Binding-site contacts:
Ligand atom O5 contacts residue VAL1209 of chain 1.A at 4.3 Å.
Ligand atom O4 contacts residue VAL1209 of chain 1.A at 3.7 Å.
Ligand atom C1 contacts residue VAL1209 of chain 1.A at 4.2 Å (hydrophobic).
Ligand atom C7 contacts residue VAL1209 of chain 1.A at 4.2 Å (hydrophobic).
Ligand atom C7 contacts residue ASN1213 of chain 1.A at 3.6 Å.
Ligand atom C4 contacts residue ASN1213 of chain 1.A at 4.2 Å.
Ligand atom C8 contacts residue PRO1161 of chain 1.A at 4.4 Å (hydrophobic).
Ligand atom C4 contacts residue VAL1209 of chain 1.A at 3.7 Å (hydrophobic).
Ligand atom C1 contacts residue ASN1213 of chain 1.A at 1.5 Å.
Ligand atom O7 contacts residue VAL1209 of chain 1.A at 3.5 Å.
Ligand atom C6 contacts residue VAL1209 of chain 1.A at 3.2 Å (hydrophobic).
Ligand atom C2 contacts residue VAL1209 of chain 1.A at 3.7 Å (hydrophobic).
Ligand atom C2 contacts residue ASN1213 of chain 1.A at 2.5 Å.
Ligand atom N2 contacts residue ASN1213 of chain 1.A at 2.9 Å (h-bond).
Ligand atom O5 contacts residue ASN1213 of chain 1.A at 2.5 Å (h-bond).
Ligand atom C5 contacts residue ASN1213 of chain 1.A at 3.7 Å.
Ligand atom O5 contacts residue TYR1211 of chain 1.A at 4.5 Å.
Ligand atom O7 contacts residue ASN1213 of chain 1.A at 4.4 Å.
Ligand atom C5 contacts residue VAL1209 of chain 1.A at 3.9 Å (hydrophobic).
Ligand atom O7 contacts residue PRO1161 of chain 1.A at 3.9 Å.
Ligand atom O6 contacts residue VAL1209 of chain 1.A at 3.5 Å (h-bond).
Ligand atom C8 contacts residue ASN1213 of chain 1.A at 3.4 Å.
Ligand atom O7 contacts residue ALA1158 of chain 1.A at 3.6 Å.
Ligand atom N2 contacts residue VAL1209 of chain 1.A at 4.3 Å.
Ligand atom C3 contacts residue ASN1213 of chain 1.A at 3.8 Å.

This small molecule binds to this protein.
Small molecule (SMILES): CC(=O)N[C@H]1[C@H](O[C@H]2[C@H](O)[C@@H](NC(C)=O)CO[C@@H]2CO)O[C@H](CO)[C@@H](O)[C@@H]1O

Sequence of chain 1.A:
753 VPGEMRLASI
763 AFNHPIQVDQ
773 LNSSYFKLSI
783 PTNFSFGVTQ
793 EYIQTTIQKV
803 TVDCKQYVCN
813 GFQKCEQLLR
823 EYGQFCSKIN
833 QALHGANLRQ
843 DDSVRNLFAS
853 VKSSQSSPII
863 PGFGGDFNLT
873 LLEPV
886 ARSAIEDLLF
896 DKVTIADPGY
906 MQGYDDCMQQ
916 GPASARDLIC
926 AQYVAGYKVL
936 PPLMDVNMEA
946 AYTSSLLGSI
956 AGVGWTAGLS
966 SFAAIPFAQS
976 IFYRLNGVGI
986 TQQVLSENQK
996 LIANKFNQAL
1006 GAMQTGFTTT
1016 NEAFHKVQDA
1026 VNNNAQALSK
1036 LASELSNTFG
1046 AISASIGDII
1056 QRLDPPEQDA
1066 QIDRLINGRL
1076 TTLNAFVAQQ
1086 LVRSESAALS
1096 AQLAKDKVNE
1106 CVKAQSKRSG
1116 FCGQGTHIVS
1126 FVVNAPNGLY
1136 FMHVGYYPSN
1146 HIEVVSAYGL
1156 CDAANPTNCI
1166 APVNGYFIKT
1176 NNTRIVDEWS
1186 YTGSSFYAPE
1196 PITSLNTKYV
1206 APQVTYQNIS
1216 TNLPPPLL